Sequence of chain 1.B:
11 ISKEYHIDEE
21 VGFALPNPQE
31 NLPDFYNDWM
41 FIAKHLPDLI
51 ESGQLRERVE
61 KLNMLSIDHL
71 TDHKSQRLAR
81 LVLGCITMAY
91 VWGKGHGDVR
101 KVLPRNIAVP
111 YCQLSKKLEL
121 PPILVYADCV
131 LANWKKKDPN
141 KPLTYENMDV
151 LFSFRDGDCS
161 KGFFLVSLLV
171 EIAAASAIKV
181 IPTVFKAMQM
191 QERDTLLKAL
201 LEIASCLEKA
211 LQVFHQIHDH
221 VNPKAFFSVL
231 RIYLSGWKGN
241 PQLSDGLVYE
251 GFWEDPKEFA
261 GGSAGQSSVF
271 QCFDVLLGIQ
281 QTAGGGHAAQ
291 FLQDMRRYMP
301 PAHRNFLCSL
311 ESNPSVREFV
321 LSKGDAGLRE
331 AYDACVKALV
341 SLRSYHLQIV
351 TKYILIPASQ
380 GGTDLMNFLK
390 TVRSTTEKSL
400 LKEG

Binding-site contacts:
Ligand atom C03 contacts residue TYR126 of chain 1.B at 3.6 Å (hydrophobic).
Ligand atom C10 contacts residue GLY262 of chain 1.B at 3.5 Å.
Ligand atom C05 contacts residue ALA264 of chain 1.B at 3.4 Å (hydrophobic).
Ligand atom C05 contacts residue HEM1 of chain 1.E at 3.3 Å.
Ligand atom C08 contacts residue PHE163 of chain 1.B at 3.6 Å (hydrophobic).
Ligand atom N15 contacts residue SER263 of chain 1.B at 3.7 Å.
Ligand atom C10 contacts residue HEM1 of chain 1.E at 3.8 Å.
Ligand atom N15 contacts residue HEM1 of chain 1.E at 2.8 Å (h-bond).
Ligand atom C07 contacts residue HEM1 of chain 1.E at 3.2 Å.
Ligand atom S04 contacts residue SER167 of chain 1.B at 2.8 Å (h-bond).
Ligand atom C13 contacts residue GLY262 of chain 1.B at 3.4 Å.
Ligand atom C25 contacts residue ARG231 of chain 1.B at 3.4 Å.
Ligand atom N01 contacts residue ALA264 of chain 1.B at 3.6 Å.
Ligand atom C12 contacts residue CYS129 of chain 1.B at 3.3 Å (hydrophobic).
Ligand atom C03 contacts residue PHE163 of chain 1.B at 3.8 Å (hydrophobic).
Ligand atom N15 contacts residue GLY262 of chain 1.B at 3.2 Å (h-bond).
Ligand atom C10 contacts residue ALA264 of chain 1.B at 3.7 Å (hydrophobic).
Ligand atom N01 contacts residue PHE163 of chain 1.B at 3.2 Å.
Ligand atom C02 contacts residue PHE163 of chain 1.B at 3.4 Å (hydrophobic).
Ligand atom C14 contacts residue GLY262 of chain 1.B at 3.5 Å.
Ligand atom S04 contacts residue HEM1 of chain 1.E at 3.3 Å.
Ligand atom C21 contacts residue LEU384 of chain 1.B at 3.3 Å (hydrophobic).
Ligand atom C16 contacts residue HEM1 of chain 1.E at 3.6 Å.
Ligand atom C03 contacts residue SER167 of chain 1.B at 2.8 Å.
Ligand atom C23 contacts residue ARG231 of chain 1.B at 3.6 Å.
Ligand atom N18 contacts residue HEM1 of chain 1.E at 3.4 Å (h-bond).
Ligand atom C05 contacts residue PHE163 of chain 1.B at 3.5 Å (hydrophobic).
Ligand atom C13 contacts residue LEU234 of chain 1.B at 3.7 Å (hydrophobic).
Ligand atom N26 contacts residue ARG231 of chain 1.B at 3.1 Å (salt-bridge).
Ligand atom C23 contacts residue ILE354 of chain 1.B at 3.5 Å (hydrophobic).
Ligand atom C14 contacts residue TYR126 of chain 1.B at 3.7 Å (hydrophobic).
Ligand atom C22 contacts residue ARG231 of chain 1.B at 3.8 Å.
Ligand atom C10 contacts residue SER263 of chain 1.B at 3.7 Å.
Ligand atom N06 contacts residue HEM1 of chain 1.E at 2.4 Å.
Ligand atom C07 contacts residue ALA264 of chain 1.B at 3.7 Å (hydrophobic).
Ligand atom N06 contacts residue ALA264 of chain 1.B at 3.4 Å.
Ligand atom C22 contacts residue LEU384 of chain 1.B at 3.5 Å (hydrophobic).
Ligand atom C24 contacts residue HEM1 of chain 1.E at 3.8 Å.
Ligand atom C09 contacts residue PHE163 of chain 1.B at 3.5 Å (hydrophobic).
Ligand atom C08 contacts residue ALA264 of chain 1.B at 3.6 Å (hydrophobic).

The protein below binds the small molecule below.
Small molecule (SMILES): N#Cc1ccc(NC(=S)NCc2cnc3scc(C#CC4CC4)n23)cc1